This small molecule binds to this protein.
Small molecule (SMILES): CC(=O)N[C@H]1[C@H](O[C@H]2[C@H](O)[C@@H](NC(C)=O)CO[C@@H]2CO)O[C@H](CO)[C@@H](O)[C@@H]1O

Binding-site contacts:
Ligand atom N2 contacts residue LYS133 of chain 1.C at 4.5 Å.
Ligand atom C4 contacts residue ASN122 of chain 1.C at 4.2 Å.
Ligand atom C7 contacts residue GLN100 of chain 1.C at 4.1 Å.
Ligand atom O7 contacts residue THR98 of chain 1.C at 4.4 Å.
Ligand atom O7 contacts residue GLN100 of chain 1.C at 3.8 Å.
Ligand atom C8 contacts residue GLN100 of chain 1.C at 3.6 Å.
Ligand atom O5 contacts residue ASN122 of chain 1.C at 2.3 Å (h-bond).
Ligand atom C8 contacts residue PHE121 of chain 1.C at 3.8 Å (hydrophobic).
Ligand atom C3 contacts residue ASN122 of chain 1.C at 3.8 Å.
Ligand atom N2 contacts residue ASN122 of chain 1.C at 2.9 Å (h-bond).
Ligand atom C8 contacts residue SER120 of chain 1.C at 3.5 Å.
Ligand atom C7 contacts residue ASN122 of chain 1.C at 3.5 Å.
Ligand atom O7 contacts residue ASN122 of chain 1.C at 3.6 Å.
Ligand atom O5 contacts residue LYS131 of chain 1.C at 4.3 Å.
Ligand atom C2 contacts residue ASN122 of chain 1.C at 2.5 Å.
Ligand atom C8 contacts residue LYS133 of chain 1.C at 4.0 Å.
Ligand atom C5 contacts residue ASN122 of chain 1.C at 3.6 Å.
Ligand atom C8 contacts residue ASN122 of chain 1.C at 4.4 Å.
Ligand atom C1 contacts residue ASN122 of chain 1.C at 1.4 Å.

Sequence of chain 1.C:
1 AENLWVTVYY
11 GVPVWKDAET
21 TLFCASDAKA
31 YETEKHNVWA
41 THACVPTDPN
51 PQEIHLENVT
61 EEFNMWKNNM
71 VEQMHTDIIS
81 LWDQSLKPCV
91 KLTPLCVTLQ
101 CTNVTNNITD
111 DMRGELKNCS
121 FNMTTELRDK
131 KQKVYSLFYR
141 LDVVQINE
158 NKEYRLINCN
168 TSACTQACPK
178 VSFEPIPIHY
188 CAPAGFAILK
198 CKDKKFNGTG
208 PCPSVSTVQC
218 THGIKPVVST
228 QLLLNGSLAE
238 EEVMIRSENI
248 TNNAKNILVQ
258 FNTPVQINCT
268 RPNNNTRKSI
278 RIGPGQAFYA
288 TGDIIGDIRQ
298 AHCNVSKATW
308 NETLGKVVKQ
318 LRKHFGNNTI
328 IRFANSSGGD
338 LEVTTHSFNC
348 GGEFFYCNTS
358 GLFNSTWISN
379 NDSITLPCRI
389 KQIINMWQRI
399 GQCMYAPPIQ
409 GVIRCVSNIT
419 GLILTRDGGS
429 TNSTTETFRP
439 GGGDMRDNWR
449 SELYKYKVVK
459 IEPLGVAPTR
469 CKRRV